Sequence of chain 1.A:
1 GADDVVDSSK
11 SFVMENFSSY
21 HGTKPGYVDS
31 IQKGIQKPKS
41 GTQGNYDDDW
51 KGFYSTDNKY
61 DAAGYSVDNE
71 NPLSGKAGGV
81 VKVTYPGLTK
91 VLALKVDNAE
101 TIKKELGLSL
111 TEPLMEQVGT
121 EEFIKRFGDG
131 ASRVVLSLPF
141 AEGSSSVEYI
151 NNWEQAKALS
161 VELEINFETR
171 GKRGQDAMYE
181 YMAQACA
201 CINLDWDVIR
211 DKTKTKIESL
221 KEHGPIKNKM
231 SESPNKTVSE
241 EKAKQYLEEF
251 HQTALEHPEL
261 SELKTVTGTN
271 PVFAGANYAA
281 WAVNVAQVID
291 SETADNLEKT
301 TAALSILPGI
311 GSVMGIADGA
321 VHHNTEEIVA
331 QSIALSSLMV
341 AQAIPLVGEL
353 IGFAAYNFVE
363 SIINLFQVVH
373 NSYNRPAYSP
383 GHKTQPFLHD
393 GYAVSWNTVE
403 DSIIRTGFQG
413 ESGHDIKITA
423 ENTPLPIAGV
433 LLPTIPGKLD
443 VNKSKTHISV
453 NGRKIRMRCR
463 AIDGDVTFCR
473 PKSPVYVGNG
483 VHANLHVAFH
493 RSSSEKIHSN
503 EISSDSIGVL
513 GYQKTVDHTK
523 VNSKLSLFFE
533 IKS

The protein below binds the small molecule below.
Small molecule (SMILES): Nc1ncnc2c1ncn2[C@@H]1O[C@H](CO)[C@@H](O[P](=O)(O)OC[C@H]2O[C@@H](n3ccc(=O)[nH]c3=O)[C@H](O)[C@@H]2OP(=O)(O)O)[C@H]1O

Binding-site contacts:
Ligand atom C4U contacts residue TYR65 of chain 1.A at 3.5 Å (hydrophobic).
Ligand atom C2U contacts residue TYR54 of chain 1.A at 3.5 Å (hydrophobic).
Ligand atom N1A contacts residue ILE35 of chain 1.A at 3.5 Å.
Ligand atom C5U contacts residue TYR65 of chain 1.A at 3.4 Å (hydrophobic).
Ligand atom O4D contacts residue TYR65 of chain 1.A at 3.2 Å.
Ligand atom O1A contacts residue LYS24 of chain 1.A at 2.8 Å (salt-bridge).
Ligand atom N1A contacts residue GLN36 of chain 1.A at 3.0 Å (h-bond).
Ligand atom C4D contacts residue ARG458 of chain 1.A at 3.6 Å.
Ligand atom C2A contacts residue GLN36 of chain 1.A at 3.2 Å.
Ligand atom O2D contacts residue GLY44 of chain 1.A at 3.6 Å.
Ligand atom N3U contacts residue TYR65 of chain 1.A at 3.5 Å.
Ligand atom C5U contacts residue GLY22 of chain 1.A at 3.4 Å.
Ligand atom O2B contacts residue GLY22 of chain 1.A at 3.6 Å.
Ligand atom C2U contacts residue TYR65 of chain 1.A at 3.3 Å (hydrophobic).
Ligand atom O3D contacts residue ARG458 of chain 1.A at 3.3 Å (salt-bridge).
Ligand atom O1X contacts residue ARG458 of chain 1.A at 2.9 Å (salt-bridge).
Ligand atom O1X contacts residue GLY44 of chain 1.A at 3.5 Å (h-bond).
Ligand atom O5D contacts residue LYS24 of chain 1.A at 3.5 Å (salt-bridge).
Ligand atom PU contacts residue ARG458 of chain 1.A at 3.6 Å.
Ligand atom O2U contacts residue TYR65 of chain 1.A at 3.3 Å.
Ligand atom C5U contacts residue HIS21 of chain 1.A at 3.4 Å.
Ligand atom N6A contacts residue GLY34 of chain 1.A at 2.9 Å (h-bond).
Ligand atom O5B contacts residue TRP153 of chain 1.A at 3.4 Å.
Ligand atom O3X contacts residue THR42 of chain 1.A at 2.7 Å (h-bond).
Ligand atom O3X contacts residue ASN45 of chain 1.A at 3.5 Å (h-bond).
Ligand atom O2X contacts residue THR42 of chain 1.A at 3.5 Å (h-bond).
Ligand atom O2U contacts residue TYR54 of chain 1.A at 3.3 Å.
Ligand atom C2B contacts residue HIS21 of chain 1.A at 3.1 Å.
Ligand atom O1X contacts residue SER446 of chain 1.A at 2.5 Å (h-bond).
Ligand atom N1U contacts residue TYR65 of chain 1.A at 3.3 Å.
Ligand atom O2X contacts residue ARG458 of chain 1.A at 3.5 Å (salt-bridge).
Ligand atom C6U contacts residue TYR65 of chain 1.A at 3.4 Å (hydrophobic).
Ligand atom C4U contacts residue HIS21 of chain 1.A at 3.6 Å.
Ligand atom O4U contacts residue HIS21 of chain 1.A at 3.4 Å.
Ligand atom O3X contacts residue GLY44 of chain 1.A at 2.9 Å (h-bond).
Ligand atom O2B contacts residue HIS21 of chain 1.A at 2.6 Å (h-bond).
Ligand atom O4U contacts residue GLY22 of chain 1.A at 2.9 Å (h-bond).
Ligand atom PU contacts residue THR42 of chain 1.A at 3.5 Å.
Ligand atom C8A contacts residue TYR27 of chain 1.A at 3.5 Å (hydrophobic).
Ligand atom O2D contacts residue TYR54 of chain 1.A at 3.6 Å.